This small molecule binds to this protein.
Small molecule (SMILES): CC(=O)N[C@H]1[C@H]([C@H](O)[C@H](O)CO)O[C@@](O[C@H]2[C@@H](O)[C@@H](CO)O[C@@H](O[C@H]3[C@H](O)[C@@H](O)[C@@H](O)O[C@@H]3CO)[C@@H]2O)(C(=O)O)C[C@@H]1O

Sequence of chain 40.A:
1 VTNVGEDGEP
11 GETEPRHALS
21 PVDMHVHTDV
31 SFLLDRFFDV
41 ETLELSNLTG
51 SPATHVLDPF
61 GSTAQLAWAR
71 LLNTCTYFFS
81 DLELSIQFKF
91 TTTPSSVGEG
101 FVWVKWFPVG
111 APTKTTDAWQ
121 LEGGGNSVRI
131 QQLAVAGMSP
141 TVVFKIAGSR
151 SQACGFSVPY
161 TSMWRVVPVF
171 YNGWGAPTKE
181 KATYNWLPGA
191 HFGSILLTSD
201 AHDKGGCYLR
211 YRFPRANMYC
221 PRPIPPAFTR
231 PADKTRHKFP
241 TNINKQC

Sequence of chain 39.A:
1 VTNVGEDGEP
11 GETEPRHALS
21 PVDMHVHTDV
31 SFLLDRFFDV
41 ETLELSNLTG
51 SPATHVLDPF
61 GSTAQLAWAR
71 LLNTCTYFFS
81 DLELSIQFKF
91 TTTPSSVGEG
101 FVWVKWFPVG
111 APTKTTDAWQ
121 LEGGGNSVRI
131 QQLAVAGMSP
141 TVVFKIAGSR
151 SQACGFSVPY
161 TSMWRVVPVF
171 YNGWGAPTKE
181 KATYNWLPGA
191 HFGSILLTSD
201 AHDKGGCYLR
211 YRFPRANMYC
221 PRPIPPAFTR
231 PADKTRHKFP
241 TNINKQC

Binding-site contacts:
Ligand atom C10 contacts residue ALA64 of chain 40.A at 4.5 Å (hydrophobic).
Ligand atom C11 contacts residue TRP119 of chain 39.A at 4.4 Å (hydrophobic).
Ligand atom C9 contacts residue TRP119 of chain 39.A at 4.3 Å (hydrophobic).
Ligand atom C10 contacts residue GLN65 of chain 40.A at 4.5 Å.
Ligand atom O9 contacts residue GLN120 of chain 39.A at 3.5 Å (h-bond).
Ligand atom C7 contacts residue ALA118 of chain 39.A at 3.6 Å (hydrophobic).
Ligand atom C8 contacts residue ALA118 of chain 39.A at 4.3 Å (hydrophobic).
Ligand atom N5 contacts residue ALA118 of chain 39.A at 2.8 Å (h-bond).
Ligand atom C4 contacts residue ALA118 of chain 39.A at 4.0 Å (hydrophobic).
Ligand atom O1B contacts residue ARG129 of chain 39.A at 3.9 Å.
Ligand atom O8 contacts residue ALA118 of chain 39.A at 3.8 Å.
Ligand atom O8 contacts residue GLN120 of chain 39.A at 2.8 Å (h-bond).
Ligand atom C10 contacts residue ALA118 of chain 39.A at 3.8 Å (hydrophobic).
Ligand atom C5 contacts residue ALA118 of chain 39.A at 3.6 Å (hydrophobic).
Ligand atom O10 contacts residue GLN65 of chain 40.A at 4.0 Å.
Ligand atom O10 contacts residue ALA64 of chain 40.A at 3.8 Å.
Ligand atom C11 contacts residue GLN132 of chain 39.A at 4.3 Å.
Ligand atom C1 contacts residue ARG129 of chain 39.A at 4.0 Å.
Ligand atom C11 contacts residue GLN65 of chain 40.A at 3.7 Å.
Ligand atom C8 contacts residue GLN120 of chain 39.A at 4.1 Å.
Ligand atom O1A contacts residue ARG129 of chain 39.A at 3.3 Å (salt-bridge).
Ligand atom C6 contacts residue ALA118 of chain 39.A at 3.4 Å (hydrophobic).
Ligand atom O9 contacts residue THR42 of chain 40.A at 4.0 Å.
Ligand atom C11 contacts residue ALA118 of chain 39.A at 3.9 Å (hydrophobic).
Ligand atom O1A contacts residue ALA118 of chain 39.A at 4.5 Å.
Ligand atom O8 contacts residue TRP119 of chain 39.A at 3.8 Å.